This protein binds this small molecule.
Small molecule (SMILES): C[C@@H]1NC(=O)[C@H](C[C@](C)(O)CO)NC(=O)[C@H](CC2=c3ccccc3=NC2)NC(=O)[C@H](C)NC(=O)[C@@H]2C[C@@H](O)C[N@+]23O[C@H]3[C@H](CS)NC(=O)[C@H]([C@H](C)O)NC1=O

Binding-site contacts:
Ligand atom CG2 contacts residue GLU207 of chain 1.J at 3.6 Å.
Ligand atom C contacts residue GLY199 of chain 1.J at 3.6 Å.
Ligand atom O contacts residue SER201 of chain 1.J at 3.8 Å.
Ligand atom CA contacts residue GLY199 of chain 1.J at 3.7 Å.
Ligand atom OG1 contacts residue SER201 of chain 1.J at 3.6 Å.
Ligand atom O contacts residue GLN248 of chain 1.J at 3.7 Å.
Ligand atom O contacts residue ARG290 of chain 1.B at 3.6 Å (salt-bridge).
Ligand atom SG contacts residue ASP181 of chain 1.I at 3.2 Å (salt-bridge).
Ligand atom CZ3 contacts residue THR196 of chain 1.J at 3.9 Å.
Ligand atom CB contacts residue SER201 of chain 1.J at 4.1 Å.
Ligand atom N contacts residue SER201 of chain 1.J at 4.1 Å.
Ligand atom CD contacts residue HIC75 of chain 1.I at 3.9 Å.
Ligand atom OG1 contacts residue GLU207 of chain 1.J at 2.8 Å (salt-bridge).
Ligand atom CD2 contacts residue GLY199 of chain 1.J at 4.1 Å.
Ligand atom CB contacts residue GLY199 of chain 1.J at 3.4 Å.
Ligand atom CG2 contacts residue VAL287 of chain 1.B at 3.9 Å (hydrophobic).
Ligand atom CH2 contacts residue ARG179 of chain 1.I at 3.3 Å.
Ligand atom CA contacts residue GLN248 of chain 1.J at 3.4 Å.
Ligand atom CB contacts residue TYR200 of chain 1.J at 3.6 Å (hydrophobic).
Ligand atom CE3 contacts residue SER201 of chain 1.J at 3.9 Å.
Ligand atom CB contacts residue SER201 of chain 1.J at 3.6 Å.
Ligand atom C contacts residue SER201 of chain 1.J at 3.8 Å.
Ligand atom O contacts residue GLY199 of chain 1.J at 2.8 Å (h-bond).
Ligand atom CG2 contacts residue SER201 of chain 1.J at 3.7 Å.
Ligand atom CZ2 contacts residue ARG179 of chain 1.I at 3.4 Å.
Ligand atom O contacts residue ILE77 of chain 1.I at 3.2 Å.
Ligand atom C contacts residue GLN248 of chain 1.J at 3.8 Å.
Ligand atom CB contacts residue GLU207 of chain 1.J at 3.7 Å.
Ligand atom CG contacts residue GLY199 of chain 1.J at 4.1 Å.
Ligand atom CD2 contacts residue GLY199 of chain 1.J at 4.0 Å.
Ligand atom CD2 contacts residue SER201 of chain 1.J at 4.0 Å.
Ligand atom CE3 contacts residue GLY199 of chain 1.J at 3.4 Å.
Ligand atom CG2 contacts residue PHE202 of chain 1.J at 3.6 Å (hydrophobic).
Ligand atom CB contacts residue SER201 of chain 1.J at 3.4 Å.
Ligand atom CB contacts residue THR79 of chain 1.I at 4.1 Å.
Ligand atom O contacts residue TYR200 of chain 1.J at 3.9 Å.
Ligand atom CG contacts residue SER201 of chain 1.J at 4.1 Å.
Ligand atom O contacts residue TYR200 of chain 1.J at 3.7 Å.
Ligand atom CB contacts residue GLN248 of chain 1.J at 3.8 Å.
Ligand atom CZ2 contacts residue ASP181 of chain 1.I at 3.8 Å.

Sequence of chain 1.I:
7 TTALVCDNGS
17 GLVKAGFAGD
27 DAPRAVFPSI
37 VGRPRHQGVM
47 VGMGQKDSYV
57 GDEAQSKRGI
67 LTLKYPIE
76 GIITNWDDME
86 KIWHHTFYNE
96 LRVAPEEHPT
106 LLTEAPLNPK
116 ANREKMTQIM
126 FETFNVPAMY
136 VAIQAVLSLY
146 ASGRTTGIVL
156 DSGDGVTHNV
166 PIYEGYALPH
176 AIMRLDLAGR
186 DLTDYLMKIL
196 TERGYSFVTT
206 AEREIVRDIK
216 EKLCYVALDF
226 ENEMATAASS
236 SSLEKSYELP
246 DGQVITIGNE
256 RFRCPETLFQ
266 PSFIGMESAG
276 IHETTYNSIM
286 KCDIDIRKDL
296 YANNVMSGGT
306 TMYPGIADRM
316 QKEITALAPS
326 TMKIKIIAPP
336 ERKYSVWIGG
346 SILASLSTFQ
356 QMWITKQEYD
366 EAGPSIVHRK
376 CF

Sequence of chain 1.J:
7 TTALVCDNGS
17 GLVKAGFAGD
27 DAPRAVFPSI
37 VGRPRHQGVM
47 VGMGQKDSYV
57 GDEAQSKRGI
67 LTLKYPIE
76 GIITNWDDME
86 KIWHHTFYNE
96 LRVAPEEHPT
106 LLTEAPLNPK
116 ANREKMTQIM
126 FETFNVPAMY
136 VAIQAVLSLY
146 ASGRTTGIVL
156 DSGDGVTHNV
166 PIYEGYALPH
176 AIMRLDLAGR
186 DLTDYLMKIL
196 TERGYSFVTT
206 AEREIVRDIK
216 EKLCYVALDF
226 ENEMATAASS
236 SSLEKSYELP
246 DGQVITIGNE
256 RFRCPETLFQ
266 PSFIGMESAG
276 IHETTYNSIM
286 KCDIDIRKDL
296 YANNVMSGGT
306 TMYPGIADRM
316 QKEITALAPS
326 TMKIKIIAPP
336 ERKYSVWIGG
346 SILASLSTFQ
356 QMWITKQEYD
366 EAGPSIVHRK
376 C

Sequence of chain 1.B:
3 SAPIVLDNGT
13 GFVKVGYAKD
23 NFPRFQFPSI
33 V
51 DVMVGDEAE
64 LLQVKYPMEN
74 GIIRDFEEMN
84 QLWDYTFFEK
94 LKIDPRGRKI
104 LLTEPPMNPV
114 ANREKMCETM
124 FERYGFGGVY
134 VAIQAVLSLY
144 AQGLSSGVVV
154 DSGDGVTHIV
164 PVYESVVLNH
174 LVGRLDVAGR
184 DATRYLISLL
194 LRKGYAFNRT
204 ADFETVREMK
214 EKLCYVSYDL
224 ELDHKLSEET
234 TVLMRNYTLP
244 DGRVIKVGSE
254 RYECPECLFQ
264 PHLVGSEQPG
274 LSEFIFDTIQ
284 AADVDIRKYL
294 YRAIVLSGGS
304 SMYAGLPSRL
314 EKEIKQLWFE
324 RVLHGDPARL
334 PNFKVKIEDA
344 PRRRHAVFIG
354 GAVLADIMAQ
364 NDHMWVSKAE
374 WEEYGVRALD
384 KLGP